Sequence of chain 2.D:
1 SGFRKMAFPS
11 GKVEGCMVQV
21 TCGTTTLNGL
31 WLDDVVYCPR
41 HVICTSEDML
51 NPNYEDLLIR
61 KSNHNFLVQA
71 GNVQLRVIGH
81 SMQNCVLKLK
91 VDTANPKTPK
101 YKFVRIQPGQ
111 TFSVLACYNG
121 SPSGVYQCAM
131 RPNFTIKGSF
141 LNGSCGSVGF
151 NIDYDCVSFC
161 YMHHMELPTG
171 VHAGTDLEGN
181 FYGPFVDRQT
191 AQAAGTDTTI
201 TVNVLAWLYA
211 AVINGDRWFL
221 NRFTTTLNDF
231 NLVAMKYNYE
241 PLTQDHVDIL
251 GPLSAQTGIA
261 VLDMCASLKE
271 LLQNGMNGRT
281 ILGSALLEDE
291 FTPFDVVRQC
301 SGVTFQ

Sequence of chain 1.A:
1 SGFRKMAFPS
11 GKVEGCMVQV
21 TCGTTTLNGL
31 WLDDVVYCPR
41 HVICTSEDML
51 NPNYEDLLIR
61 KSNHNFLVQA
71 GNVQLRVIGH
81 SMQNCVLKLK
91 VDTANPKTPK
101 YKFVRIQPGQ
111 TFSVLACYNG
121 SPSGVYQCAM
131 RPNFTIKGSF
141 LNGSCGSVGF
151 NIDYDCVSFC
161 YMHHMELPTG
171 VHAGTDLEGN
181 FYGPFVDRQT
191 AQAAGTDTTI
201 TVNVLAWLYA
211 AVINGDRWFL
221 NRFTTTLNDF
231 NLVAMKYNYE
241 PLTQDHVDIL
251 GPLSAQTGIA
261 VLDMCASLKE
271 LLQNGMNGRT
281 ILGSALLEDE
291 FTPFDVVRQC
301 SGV

This protein binds this small molecule.
Small molecule (SMILES): COc1cccc2[nH]c(C(=O)N[C@@H](CC(C)C)C(=O)N[C@@H](C[C@@H]3CCCNC3=O)C(C)=O)cc12

Binding-site contacts:
Ligand atom O33 contacts residue HIS163 of chain 2.D at 2.7 Å (h-bond).
Ligand atom C20 contacts residue ALA191 of chain 2.D at 3.5 Å (hydrophobic).
Ligand atom C16 contacts residue THR190 of chain 2.D at 3.6 Å.
Ligand atom C19 contacts residue ALA191 of chain 2.D at 3.5 Å (hydrophobic).
Ligand atom C22 contacts residue GLU166 of chain 2.D at 3.4 Å.
Ligand atom C07 contacts residue GLN189 of chain 2.D at 3.5 Å.
Ligand atom O24 contacts residue GLU166 of chain 2.D at 3.0 Å (salt-bridge).
Ligand atom O33 contacts residue GLU166 of chain 2.D at 3.5 Å.
Ligand atom C30 contacts residue GLU166 of chain 2.D at 3.5 Å.
Ligand atom C34 contacts residue HIS164 of chain 2.D at 3.6 Å.
Ligand atom O01 contacts residue GLY143 of chain 2.D at 3.2 Å (h-bond).
Ligand atom C32 contacts residue GLU166 of chain 2.D at 3.5 Å.
Ligand atom C21 contacts residue GLU166 of chain 2.D at 3.8 Å.
Ligand atom C13 contacts residue GLU166 of chain 2.D at 3.5 Å.
Ligand atom C10 contacts residue MET165 of chain 2.D at 3.4 Å (hydrophobic).
Ligand atom N11 contacts residue GLN189 of chain 2.D at 3.5 Å (h-bond).
Ligand atom O17 contacts residue GLN189 of chain 2.D at 3.1 Å.
Ligand atom C18 contacts residue GLN189 of chain 2.D at 3.3 Å.
Ligand atom C15 contacts residue THR190 of chain 2.D at 3.7 Å.
Ligand atom C05 contacts residue HIS164 of chain 2.D at 3.7 Å.
Ligand atom C02 contacts residue CYS145 of chain 2.D at 2.5 Å (hydrophobic).
Ligand atom C14 contacts residue GLN189 of chain 2.D at 3.2 Å.
Ligand atom N04 contacts residue HIS164 of chain 2.D at 3.0 Å (h-bond).
Ligand atom N31 contacts residue GLU166 of chain 2.D at 2.7 Å (salt-bridge).
Ligand atom N23 contacts residue GLU166 of chain 2.D at 2.5 Å (salt-bridge).
Ligand atom O24 contacts residue MET165 of chain 2.D at 3.5 Å.
Ligand atom O33 contacts residue PHE140 of chain 2.D at 3.4 Å.
Ligand atom C34 contacts residue HIS41 of chain 2.D at 3.1 Å.
Ligand atom O01 contacts residue CYS145 of chain 2.D at 3.1 Å (h-bond).
Ligand atom C06 contacts residue HIS164 of chain 2.D at 3.4 Å.
Ligand atom C10 contacts residue HIS164 of chain 2.D at 3.4 Å.
Ligand atom O01 contacts residue SER144 of chain 2.D at 3.5 Å (h-bond).
Ligand atom C28 contacts residue ASN142 of chain 2.D at 3.6 Å.
Ligand atom N31 contacts residue PHE140 of chain 2.D at 3.0 Å (h-bond).
Ligand atom C08 contacts residue MET165 of chain 2.D at 3.7 Å (hydrophobic).
Ligand atom C03 contacts residue CYS145 of chain 2.D at 3.5 Å (hydrophobic).
Ligand atom O33 contacts residue HIS172 of chain 2.D at 3.7 Å.
Ligand atom O17 contacts residue THR190 of chain 2.D at 3.3 Å (h-bond).
Ligand atom N04 contacts residue CYS145 of chain 2.D at 3.4 Å (h-bond).
Ligand atom C34 contacts residue CYS145 of chain 2.D at 1.8 Å (hydrophobic).